Sequence of chain 1.A:
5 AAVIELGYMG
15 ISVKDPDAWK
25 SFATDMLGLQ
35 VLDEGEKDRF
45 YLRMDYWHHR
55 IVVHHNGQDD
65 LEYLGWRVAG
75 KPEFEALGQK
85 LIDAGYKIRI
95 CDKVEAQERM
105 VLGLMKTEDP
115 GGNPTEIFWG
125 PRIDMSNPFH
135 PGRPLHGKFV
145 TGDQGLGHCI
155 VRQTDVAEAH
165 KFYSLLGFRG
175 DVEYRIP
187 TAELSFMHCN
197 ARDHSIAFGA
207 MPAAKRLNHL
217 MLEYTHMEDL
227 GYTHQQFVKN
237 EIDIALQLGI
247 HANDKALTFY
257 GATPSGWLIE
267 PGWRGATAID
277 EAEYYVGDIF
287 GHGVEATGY

A protein and the small-molecule ligand that binds it are described below.
Small molecule (SMILES): Oc1ccc(-c2ccccc2)cc1O

Binding-site contacts:
Ligand atom CA5 contacts residue HIS247 of chain 1.A at 3.3 Å.
Ligand atom CA2 contacts residue BP71 of chain 1.E at 3.8 Å.
Ligand atom CA5 contacts residue HIS200 of chain 1.A at 3.7 Å.
Ligand atom CB1 contacts residue TYR178 of chain 1.A at 4.0 Å (hydrophobic).
Ligand atom OA4 contacts residue HIS247 of chain 1.A at 3.5 Å (h-bond).
Ligand atom CB2 contacts residue LEU190 of chain 1.A at 3.5 Å (hydrophobic).
Ligand atom CA4 contacts residue HIS247 of chain 1.A at 3.3 Å.
Ligand atom CA6 contacts residue HIS247 of chain 1.A at 3.1 Å.
Ligand atom CA2 contacts residue HIS247 of chain 1.A at 3.4 Å.
Ligand atom OA3 contacts residue FE21 of chain 1.B at 2.2 Å.
Ligand atom CA6 contacts residue TYR178 of chain 1.A at 3.7 Å (hydrophobic).
Ligand atom CB6 contacts residue ASP284 of chain 1.A at 3.4 Å.
Ligand atom OA3 contacts residue HIS215 of chain 1.A at 2.8 Å.
Ligand atom CA6 contacts residue PHE192 of chain 1.A at 3.6 Å (hydrophobic).
Ligand atom CA5 contacts residue PHE192 of chain 1.A at 3.5 Å (hydrophobic).
Ligand atom CA4 contacts residue PHE192 of chain 1.A at 3.8 Å (hydrophobic).
Ligand atom CA4 contacts residue TYR256 of chain 1.A at 3.8 Å (hydrophobic).
Ligand atom OA4 contacts residue HIS200 of chain 1.A at 2.6 Å (h-bond).
Ligand atom CA5 contacts residue ASN249 of chain 1.A at 3.3 Å.
Ligand atom CA3 contacts residue HIS247 of chain 1.A at 3.4 Å.
Ligand atom CB4 contacts residue TYR178 of chain 1.A at 4.0 Å (hydrophobic).
Ligand atom OA3 contacts residue TYR256 of chain 1.A at 2.4 Å (h-bond).
Ligand atom CB4 contacts residue ILE180 of chain 1.A at 4.0 Å (hydrophobic).
Ligand atom CB6 contacts residue HIS247 of chain 1.A at 4.0 Å.
Ligand atom CA6 contacts residue ASN249 of chain 1.A at 3.6 Å.
Ligand atom OA4 contacts residue GLU266 of chain 1.A at 3.8 Å.
Ligand atom CA4 contacts residue HIS200 of chain 1.A at 3.4 Å.
Ligand atom CB5 contacts residue ASP284 of chain 1.A at 3.7 Å.
Ligand atom CB5 contacts residue TYR178 of chain 1.A at 3.3 Å (hydrophobic).
Ligand atom CA3 contacts residue FE21 of chain 1.B at 3.0 Å.
Ligand atom CA1 contacts residue HIS247 of chain 1.A at 3.5 Å.
Ligand atom CB3 contacts residue LEU190 of chain 1.A at 3.3 Å (hydrophobic).
Ligand atom CA3 contacts residue TYR256 of chain 1.A at 2.9 Å (hydrophobic).
Ligand atom CA2 contacts residue TYR256 of chain 1.A at 3.2 Å (hydrophobic).
Ligand atom OA4 contacts residue FE21 of chain 1.B at 2.3 Å.
Ligand atom OA4 contacts residue HIS152 of chain 1.A at 3.0 Å (h-bond).
Ligand atom CA4 contacts residue FE21 of chain 1.B at 3.1 Å.
Ligand atom CB6 contacts residue TYR178 of chain 1.A at 3.3 Å (hydrophobic).
Ligand atom CA1 contacts residue PHE192 of chain 1.A at 3.8 Å (hydrophobic).
Ligand atom OA3 contacts residue GLU266 of chain 1.A at 3.5 Å (salt-bridge).